Binding-site contacts:
Ligand atom C7 contacts residue ASN261 of chain 1.A at 3.3 Å.
Ligand atom C8 contacts residue HIS254 of chain 1.A at 4.1 Å.
Ligand atom O5 contacts residue ASN261 of chain 1.A at 2.4 Å (h-bond).
Ligand atom C4 contacts residue ASN261 of chain 1.A at 4.2 Å.
Ligand atom C8 contacts residue ASN261 of chain 1.A at 4.4 Å.
Ligand atom N2 contacts residue ASN261 of chain 1.A at 2.9 Å (h-bond).
Ligand atom C7 contacts residue GLU257 of chain 1.A at 4.5 Å.
Ligand atom C3 contacts residue ASN261 of chain 1.A at 3.8 Å.
Ligand atom O7 contacts residue ASN261 of chain 1.A at 3.4 Å (h-bond).
Ligand atom C8 contacts residue VAL258 of chain 1.A at 3.7 Å (hydrophobic).
Ligand atom C8 contacts residue GLU257 of chain 1.A at 3.7 Å.
Ligand atom C5 contacts residue ASN261 of chain 1.A at 3.7 Å.
Ligand atom N2 contacts residue GLU257 of chain 1.A at 4.1 Å.
Ligand atom C2 contacts residue ASN261 of chain 1.A at 2.5 Å.
Ligand atom C1 contacts residue ASN261 of chain 1.A at 1.4 Å.

A protein and the small-molecule ligand that binds it are described below.
Small molecule (SMILES): CC(=O)N[C@@H]1[C@@H](O)[C@H](O)[C@@H](CO)O[C@H]1O

Sequence of chain 1.A:
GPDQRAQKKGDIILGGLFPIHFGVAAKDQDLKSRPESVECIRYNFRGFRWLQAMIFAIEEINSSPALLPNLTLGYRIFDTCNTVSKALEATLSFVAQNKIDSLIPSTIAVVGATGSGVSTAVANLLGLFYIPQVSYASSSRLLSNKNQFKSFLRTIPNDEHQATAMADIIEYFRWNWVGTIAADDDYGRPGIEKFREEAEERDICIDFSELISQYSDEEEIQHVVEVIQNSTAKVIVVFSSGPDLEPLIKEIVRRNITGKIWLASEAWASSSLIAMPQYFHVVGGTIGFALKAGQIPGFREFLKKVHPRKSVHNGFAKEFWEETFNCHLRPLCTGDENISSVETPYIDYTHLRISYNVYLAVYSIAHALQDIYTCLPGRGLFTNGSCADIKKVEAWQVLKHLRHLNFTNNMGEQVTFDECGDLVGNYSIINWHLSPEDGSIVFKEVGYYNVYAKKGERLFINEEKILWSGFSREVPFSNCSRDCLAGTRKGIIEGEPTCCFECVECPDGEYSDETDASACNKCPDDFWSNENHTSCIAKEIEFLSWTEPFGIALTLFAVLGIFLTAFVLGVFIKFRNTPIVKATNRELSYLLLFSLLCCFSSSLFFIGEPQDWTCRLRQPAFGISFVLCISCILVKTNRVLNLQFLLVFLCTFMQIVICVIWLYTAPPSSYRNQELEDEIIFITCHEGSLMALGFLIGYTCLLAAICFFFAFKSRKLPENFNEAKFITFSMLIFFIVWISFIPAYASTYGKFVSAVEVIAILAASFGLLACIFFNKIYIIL